This protein binds this small molecule.
Small molecule (SMILES): CC(C)n1c(C(=O)N(C)C)c2c(c(O)c1=O)C(=O)N(Cc1ccc(F)c(Cl)c1)CC2

Binding-site contacts:
Ligand atom NBD contacts residue MG1 of chain 2.L at 3.9 Å.
Ligand atom OAH contacts residue ASP188 of chain 2.A at 3.6 Å (salt-bridge).
Ligand atom CAR contacts residue PRO217 of chain 2.A at 4.1 Å (hydrophobic).
Ligand atom FAI contacts residue GLN218 of chain 2.A at 3.6 Å.
Ligand atom OAH contacts residue MG1 of chain 2.L at 2.5 Å.
Ligand atom CAV contacts residue GLU224 of chain 2.A at 3.8 Å.
Ligand atom OAF contacts residue ASP131 of chain 2.A at 4.2 Å.
Ligand atom OAG contacts residue ASP188 of chain 2.A at 2.7 Å (salt-bridge).
Ligand atom OAF contacts residue PRO217 of chain 2.A at 4.2 Å.
Ligand atom CAV contacts residue ASP188 of chain 2.A at 3.9 Å.
Ligand atom OAH contacts residue MG1 of chain 2.M at 2.0 Å.
Ligand atom CAR contacts residue GLU224 of chain 2.A at 3.7 Å.
Ligand atom CAL contacts residue PRO217 of chain 2.A at 4.0 Å (hydrophobic).
Ligand atom CAR contacts residue MG1 of chain 2.M at 3.2 Å.
Ligand atom OAF contacts residue MG1 of chain 2.M at 2.1 Å.
Ligand atom OAF contacts residue GLU224 of chain 2.A at 2.9 Å (salt-bridge).
Ligand atom OAH contacts residue GLU224 of chain 2.A at 2.9 Å (salt-bridge).
Ligand atom CAM contacts residue PRO217 of chain 2.A at 3.5 Å (hydrophobic).
Ligand atom OAE contacts residue TYR215 of chain 2.A at 3.4 Å.
Ligand atom OAG contacts residue ASP131 of chain 2.A at 3.6 Å.
Ligand atom CAK contacts residue PRO217 of chain 2.A at 4.0 Å (hydrophobic).
Ligand atom OAH contacts residue ASP131 of chain 2.A at 2.9 Å (salt-bridge).
Ligand atom CAV contacts residue MG1 of chain 2.L at 3.0 Å.
Ligand atom OAG contacts residue MG1 of chain 2.L at 1.7 Å.
Ligand atom CAX contacts residue MG1 of chain 2.M at 3.6 Å.
Ligand atom CAC contacts residue TYR215 of chain 2.A at 4.0 Å (hydrophobic).
Ligand atom CAV contacts residue MG1 of chain 2.M at 3.2 Å.
Ligand atom CAA contacts residue ASP188 of chain 2.A at 4.0 Å.
Ligand atom CAS contacts residue GLN218 of chain 2.A at 4.2 Å.
Ligand atom CLAJ contacts residue GLU224 of chain 2.A at 3.3 Å.
Ligand atom CLAJ contacts residue PRO217 of chain 2.A at 3.5 Å.
Ligand atom CAZ contacts residue ASP188 of chain 2.A at 3.4 Å.
Ligand atom CAM contacts residue GLU224 of chain 2.A at 3.9 Å.
Ligand atom CLAJ contacts residue GLN218 of chain 2.A at 3.8 Å.
Ligand atom CAU contacts residue PRO217 of chain 2.A at 3.6 Å (hydrophobic).
Ligand atom CAT contacts residue PRO217 of chain 2.A at 3.9 Å (hydrophobic).
Ligand atom CAS contacts residue PRO217 of chain 2.A at 3.7 Å (hydrophobic).
Ligand atom CAZ contacts residue MG1 of chain 2.L at 2.6 Å.
Ligand atom CAA contacts residue GLY190 of chain 2.A at 4.1 Å.
Ligand atom CAX contacts residue GLU224 of chain 2.A at 4.1 Å.

Sequence of chain 2.A:
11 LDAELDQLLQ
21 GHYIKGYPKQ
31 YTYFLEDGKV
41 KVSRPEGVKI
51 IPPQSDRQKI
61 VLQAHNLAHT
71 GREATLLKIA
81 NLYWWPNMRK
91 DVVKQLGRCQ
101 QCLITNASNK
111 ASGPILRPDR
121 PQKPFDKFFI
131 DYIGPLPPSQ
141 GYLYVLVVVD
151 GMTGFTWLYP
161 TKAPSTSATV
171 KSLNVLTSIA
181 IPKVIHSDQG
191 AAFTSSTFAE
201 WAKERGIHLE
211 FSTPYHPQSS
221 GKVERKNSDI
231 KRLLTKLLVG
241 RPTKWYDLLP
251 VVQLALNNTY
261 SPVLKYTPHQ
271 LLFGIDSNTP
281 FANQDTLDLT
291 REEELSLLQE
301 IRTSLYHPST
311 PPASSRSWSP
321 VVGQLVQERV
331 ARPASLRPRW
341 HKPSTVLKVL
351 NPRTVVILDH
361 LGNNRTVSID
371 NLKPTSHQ